A protein and the small-molecule ligand that binds it are described below.
Small molecule (SMILES): Nc1ccn([C@H]2C[C@H](O)[C@@H](COP(=O)(O)O)O2)c(=O)n1

Sequence of chain 1.D:
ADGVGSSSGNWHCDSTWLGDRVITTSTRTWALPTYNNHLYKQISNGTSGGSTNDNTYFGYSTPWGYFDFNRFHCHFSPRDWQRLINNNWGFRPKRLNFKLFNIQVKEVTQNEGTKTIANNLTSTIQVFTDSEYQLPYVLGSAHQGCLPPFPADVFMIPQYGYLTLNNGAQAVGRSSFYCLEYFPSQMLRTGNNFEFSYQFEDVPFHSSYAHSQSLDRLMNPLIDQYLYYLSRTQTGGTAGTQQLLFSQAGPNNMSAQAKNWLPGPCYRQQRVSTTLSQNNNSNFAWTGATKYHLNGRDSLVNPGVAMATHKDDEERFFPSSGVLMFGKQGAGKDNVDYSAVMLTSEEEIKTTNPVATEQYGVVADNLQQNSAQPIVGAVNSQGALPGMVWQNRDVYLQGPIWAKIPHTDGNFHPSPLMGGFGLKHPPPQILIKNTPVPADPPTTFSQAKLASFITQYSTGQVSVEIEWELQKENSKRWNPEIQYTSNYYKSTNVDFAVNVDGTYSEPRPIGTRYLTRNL

Binding-site contacts:
Ligand atom C4 contacts residue ASP202 of chain 1.D at 3.0 Å.
Ligand atom C2' contacts residue PRO204 of chain 1.D at 4.0 Å (hydrophobic).
Ligand atom N1 contacts residue PRO204 of chain 1.D at 4.2 Å.
Ligand atom C5 contacts residue PRO204 of chain 1.D at 3.6 Å (hydrophobic).
Ligand atom C3' contacts residue DA1 of chain 1.PB at 2.6 Å.
Ligand atom C4' contacts residue DA1 of chain 1.PB at 4.0 Å.
Ligand atom C2 contacts residue PRO204 of chain 1.D at 4.3 Å (hydrophobic).
Ligand atom O2 contacts residue DA1 of chain 1.PB at 3.4 Å (h-bond).
Ligand atom N4 contacts residue PRO204 of chain 1.D at 4.2 Å.
Ligand atom C5 contacts residue ASP202 of chain 1.D at 3.1 Å.
Ligand atom N3 contacts residue PRO204 of chain 1.D at 4.0 Å.
Ligand atom C6 contacts residue PRO204 of chain 1.D at 3.9 Å (hydrophobic).
Ligand atom O3' contacts residue DA1 of chain 1.PB at 1.6 Å.
Ligand atom C4 contacts residue PRO204 of chain 1.D at 3.8 Å (hydrophobic).
Ligand atom N4 contacts residue ASP202 of chain 1.D at 2.4 Å (salt-bridge).
Ligand atom C2' contacts residue DA1 of chain 1.PB at 2.9 Å.
Ligand atom C5 contacts residue VAL203 of chain 1.D at 3.8 Å (hydrophobic).
Ligand atom C5' contacts residue PRO204 of chain 1.D at 4.5 Å (hydrophobic).
Ligand atom C4 contacts residue VAL203 of chain 1.D at 4.1 Å (hydrophobic).
Ligand atom C1' contacts residue DA1 of chain 1.PB at 3.9 Å.
Ligand atom N3 contacts residue ASP202 of chain 1.D at 4.2 Å.
Ligand atom C2 contacts residue DA1 of chain 1.PB at 4.2 Å.
Ligand atom N4 contacts residue VAL203 of chain 1.D at 3.4 Å (h-bond).
Ligand atom C6 contacts residue ASP202 of chain 1.D at 4.3 Å.